Sequence of chain 2.A:
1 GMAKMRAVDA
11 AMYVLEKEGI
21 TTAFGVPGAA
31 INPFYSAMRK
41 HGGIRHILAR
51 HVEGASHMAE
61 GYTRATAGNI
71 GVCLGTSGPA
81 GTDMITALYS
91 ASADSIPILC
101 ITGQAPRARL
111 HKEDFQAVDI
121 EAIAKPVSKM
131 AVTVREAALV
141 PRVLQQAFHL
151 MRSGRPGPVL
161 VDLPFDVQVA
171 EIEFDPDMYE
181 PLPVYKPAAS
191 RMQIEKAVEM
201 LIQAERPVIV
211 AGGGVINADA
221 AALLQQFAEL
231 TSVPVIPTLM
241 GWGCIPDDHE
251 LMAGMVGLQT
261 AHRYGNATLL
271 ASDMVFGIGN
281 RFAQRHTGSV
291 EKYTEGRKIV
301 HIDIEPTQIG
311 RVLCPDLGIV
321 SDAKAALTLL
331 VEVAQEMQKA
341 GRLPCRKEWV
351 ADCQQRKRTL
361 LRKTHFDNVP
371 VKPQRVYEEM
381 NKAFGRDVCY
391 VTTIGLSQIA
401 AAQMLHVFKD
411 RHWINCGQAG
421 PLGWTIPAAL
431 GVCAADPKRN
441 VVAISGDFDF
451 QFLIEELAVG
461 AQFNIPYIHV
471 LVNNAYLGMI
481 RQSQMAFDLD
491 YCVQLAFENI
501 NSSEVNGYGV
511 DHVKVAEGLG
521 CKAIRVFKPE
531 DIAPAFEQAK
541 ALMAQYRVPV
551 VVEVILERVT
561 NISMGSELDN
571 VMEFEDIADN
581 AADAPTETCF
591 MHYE

A small-molecule ligand and the protein it binds are described below.
Small molecule (SMILES): COC1=C(OC)C(=O)C(C)=CC1=O

Sequence of chain 1.A:
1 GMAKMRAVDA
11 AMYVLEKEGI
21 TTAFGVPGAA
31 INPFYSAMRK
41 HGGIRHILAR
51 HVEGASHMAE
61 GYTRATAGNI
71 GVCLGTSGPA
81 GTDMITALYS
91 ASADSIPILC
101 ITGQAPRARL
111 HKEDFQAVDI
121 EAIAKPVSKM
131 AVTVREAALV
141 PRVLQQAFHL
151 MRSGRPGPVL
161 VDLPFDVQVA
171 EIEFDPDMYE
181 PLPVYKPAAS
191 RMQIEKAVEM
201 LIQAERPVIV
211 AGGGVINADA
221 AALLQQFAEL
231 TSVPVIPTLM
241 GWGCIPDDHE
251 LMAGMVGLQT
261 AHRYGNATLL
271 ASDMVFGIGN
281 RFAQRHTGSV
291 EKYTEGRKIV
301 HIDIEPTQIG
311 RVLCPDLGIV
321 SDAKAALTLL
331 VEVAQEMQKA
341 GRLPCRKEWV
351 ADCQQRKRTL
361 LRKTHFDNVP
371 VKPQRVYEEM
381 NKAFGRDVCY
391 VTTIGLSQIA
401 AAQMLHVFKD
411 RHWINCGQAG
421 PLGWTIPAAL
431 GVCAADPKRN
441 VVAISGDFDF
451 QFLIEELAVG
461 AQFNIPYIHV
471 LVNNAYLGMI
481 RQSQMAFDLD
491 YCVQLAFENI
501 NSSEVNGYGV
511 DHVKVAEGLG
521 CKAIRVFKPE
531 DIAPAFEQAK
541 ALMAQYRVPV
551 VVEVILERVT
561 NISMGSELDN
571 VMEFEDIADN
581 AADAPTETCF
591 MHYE

Binding-site contacts:
Ligand atom CM2 contacts residue PHE463 of chain 1.A at 4.0 Å (hydrophobic).
Ligand atom CM2 contacts residue LEU48 of chain 1.A at 3.7 Å (hydrophobic).
Ligand atom C1 contacts residue CYS492 of chain 2.A at 2.7 Å (hydrophobic).
Ligand atom O1 contacts residue PHE463 of chain 1.A at 4.2 Å.
Ligand atom CM2 contacts residue GLN462 of chain 1.A at 3.6 Å.
Ligand atom O2 contacts residue LEU48 of chain 1.A at 4.0 Å.
Ligand atom O3 contacts residue PHE463 of chain 1.A at 4.3 Å.
Ligand atom CM2 contacts residue GLN494 of chain 2.A at 3.1 Å.
Ligand atom C4 contacts residue CYS492 of chain 2.A at 4.4 Å (hydrophobic).
Ligand atom C1 contacts residue HIS46 of chain 1.A at 3.7 Å.
Ligand atom C2 contacts residue PHE463 of chain 1.A at 3.6 Å (hydrophobic).
Ligand atom O1 contacts residue CYS492 of chain 2.A at 2.8 Å (h-bond).
Ligand atom C5 contacts residue CYS492 of chain 2.A at 3.0 Å (hydrophobic).
Ligand atom O2 contacts residue PHE463 of chain 1.A at 2.9 Å.
Ligand atom CM5 contacts residue CYS492 of chain 2.A at 3.5 Å (hydrophobic).
Ligand atom C1 contacts residue PHE463 of chain 1.A at 4.2 Å (hydrophobic).
Ligand atom C6 contacts residue HIS46 of chain 1.A at 3.9 Å.
Ligand atom C3 contacts residue PHE463 of chain 1.A at 4.3 Å (hydrophobic).
Ligand atom O1 contacts residue LEU48 of chain 1.A at 3.5 Å.
Ligand atom C2 contacts residue CYS492 of chain 2.A at 4.1 Å (hydrophobic).
Ligand atom O1 contacts residue ILE47 of chain 1.A at 4.5 Å.
Ligand atom CM5 contacts residue TYR491 of chain 2.A at 3.2 Å (hydrophobic).
Ligand atom O2 contacts residue GLN462 of chain 1.A at 4.1 Å.
Ligand atom CM2 contacts residue CYS492 of chain 2.A at 4.3 Å (hydrophobic).
Ligand atom O1 contacts residue HIS46 of chain 1.A at 2.9 Å (h-bond).
Ligand atom C2 contacts residue HIS46 of chain 1.A at 4.4 Å.
Ligand atom O2 contacts residue GLN494 of chain 2.A at 4.5 Å.
Ligand atom C5 contacts residue TYR491 of chain 2.A at 4.4 Å (hydrophobic).
Ligand atom C6 contacts residue CYS492 of chain 2.A at 1.8 Å (hydrophobic).